The protein below binds the small molecule below.
Small molecule (SMILES): CC(=O)N[C@H]1[C@H](O[C@H]2[C@H](O)[C@@H](NC(C)=O)CO[C@@H]2CO)O[C@H](CO)[C@@H](O)[C@@H]1O

Binding-site contacts:
Ligand atom N2 contacts residue ASP3 of chain 2.A at 3.8 Å.
Ligand atom O6 contacts residue ASP3 of chain 2.A at 2.6 Å (salt-bridge).
Ligand atom C3 contacts residue ASP3 of chain 2.A at 4.1 Å.
Ligand atom C3 contacts residue ASN6 of chain 2.A at 3.8 Å.
Ligand atom C7 contacts residue PHE4 of chain 2.A at 3.6 Å (hydrophobic).
Ligand atom C4 contacts residue ASN6 of chain 2.A at 4.2 Å.
Ligand atom C7 contacts residue ASP3 of chain 2.A at 3.8 Å.
Ligand atom C5 contacts residue ASN6 of chain 2.A at 3.6 Å.
Ligand atom O5 contacts residue ASN155 of chain 2.A at 3.9 Å.
Ligand atom C2 contacts residue ASN6 of chain 2.A at 2.4 Å.
Ligand atom C4 contacts residue ASN155 of chain 2.A at 4.4 Å.
Ligand atom C1 contacts residue ASN6 of chain 2.A at 1.4 Å.
Ligand atom C2 contacts residue PHE4 of chain 2.A at 3.8 Å (hydrophobic).
Ligand atom C7 contacts residue ASN6 of chain 2.A at 3.7 Å.
Ligand atom C1 contacts residue PHE4 of chain 2.A at 3.8 Å (hydrophobic).
Ligand atom O7 contacts residue ASP3 of chain 2.A at 4.5 Å.
Ligand atom C1 contacts residue ASN155 of chain 2.A at 3.9 Å.
Ligand atom O7 contacts residue ASN6 of chain 2.A at 4.2 Å.
Ligand atom C3 contacts residue PHE4 of chain 2.A at 4.4 Å (hydrophobic).
Ligand atom O4 contacts residue ASN155 of chain 2.A at 4.4 Å.
Ligand atom O3 contacts residue ASP3 of chain 2.A at 3.2 Å (salt-bridge).
Ligand atom O5 contacts residue ASP3 of chain 2.A at 3.6 Å.
Ligand atom C5 contacts residue ASP3 of chain 2.A at 4.0 Å.
Ligand atom O5 contacts residue ASN6 of chain 2.A at 2.3 Å (h-bond).
Ligand atom C6 contacts residue ASP3 of chain 2.A at 3.1 Å.
Ligand atom C6 contacts residue ASN155 of chain 2.A at 3.7 Å.
Ligand atom N2 contacts residue ASN6 of chain 2.A at 2.9 Å (h-bond).
Ligand atom N2 contacts residue PHE4 of chain 2.A at 2.8 Å (h-bond).
Ligand atom C8 contacts residue PHE4 of chain 2.A at 3.4 Å (hydrophobic).
Ligand atom C8 contacts residue ASP3 of chain 2.A at 3.6 Å.
Ligand atom C5 contacts residue ASN155 of chain 2.A at 3.3 Å.

Sequence of chain 2.A:
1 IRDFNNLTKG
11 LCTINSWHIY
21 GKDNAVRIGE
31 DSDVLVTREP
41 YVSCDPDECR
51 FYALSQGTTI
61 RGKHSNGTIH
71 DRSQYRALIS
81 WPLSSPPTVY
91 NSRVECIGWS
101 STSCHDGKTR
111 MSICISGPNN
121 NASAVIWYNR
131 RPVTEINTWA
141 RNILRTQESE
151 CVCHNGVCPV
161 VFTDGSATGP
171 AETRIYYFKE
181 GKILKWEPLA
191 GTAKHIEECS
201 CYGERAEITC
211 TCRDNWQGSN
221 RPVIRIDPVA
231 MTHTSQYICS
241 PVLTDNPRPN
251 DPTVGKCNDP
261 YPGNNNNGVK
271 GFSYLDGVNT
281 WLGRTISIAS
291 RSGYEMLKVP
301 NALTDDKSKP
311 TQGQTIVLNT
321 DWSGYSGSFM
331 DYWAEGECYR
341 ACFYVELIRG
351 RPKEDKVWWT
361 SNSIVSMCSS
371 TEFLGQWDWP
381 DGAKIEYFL